A small-molecule ligand and the protein it binds are described below.
Small molecule (SMILES): CC(C)C[C@H](CP(=O)(O)[C@@H](N)c1ccccc1)C(=O)O

Binding-site contacts:
Ligand atom P08 contacts residue ASP295 of chain 1.C at 3.7 Å.
Ligand atom O09 contacts residue ZN1 of chain 1.HA at 2.6 Å.
Ligand atom O20 contacts residue GLY405 of chain 1.C at 3.2 Å (h-bond).
Ligand atom C11 contacts residue ZN1 of chain 1.GA at 3.0 Å.
Ligand atom O10 contacts residue LYS302 of chain 1.C at 2.8 Å (salt-bridge).
Ligand atom C14 contacts residue MET312 of chain 1.C at 3.7 Å (hydrophobic).
Ligand atom C07 contacts residue CO31 of chain 1.FA at 3.4 Å.
Ligand atom N12 contacts residue ASP295 of chain 1.C at 3.1 Å (salt-bridge).
Ligand atom P08 contacts residue ZN1 of chain 1.GA at 3.2 Å.
Ligand atom C17 contacts residue GLY405 of chain 1.C at 3.6 Å.
Ligand atom C06 contacts residue ASP375 of chain 1.C at 3.6 Å.
Ligand atom O10 contacts residue ASP375 of chain 1.C at 3.0 Å (salt-bridge).
Ligand atom C11 contacts residue LEU403 of chain 1.C at 3.9 Å (hydrophobic).
Ligand atom O09 contacts residue LYS290 of chain 1.C at 3.5 Å (salt-bridge).
Ligand atom O09 contacts residue LEU403 of chain 1.C at 3.7 Å.
Ligand atom P08 contacts residue ASP375 of chain 1.C at 3.7 Å.
Ligand atom N12 contacts residue ASP315 of chain 1.C at 2.9 Å (salt-bridge).
Ligand atom P08 contacts residue ZN1 of chain 1.HA at 2.9 Å.
Ligand atom C18 contacts residue ALA493 of chain 1.C at 3.8 Å (hydrophobic).
Ligand atom C16 contacts residue GLY405 of chain 1.C at 3.6 Å.
Ligand atom O09 contacts residue ZN1 of chain 1.GA at 2.5 Å.
Ligand atom C06 contacts residue CO31 of chain 1.FA at 3.9 Å.
Ligand atom C16 contacts residue MET308 of chain 1.C at 3.8 Å (hydrophobic).
Ligand atom P08 contacts residue LEU403 of chain 1.C at 3.7 Å.
Ligand atom N12 contacts residue LYS290 of chain 1.C at 3.5 Å (salt-bridge).
Ligand atom C11 contacts residue LYS290 of chain 1.C at 3.8 Å.
Ligand atom O09 contacts residue CO31 of chain 1.FA at 2.5 Å (h-bond).
Ligand atom C14 contacts residue LYS302 of chain 1.C at 3.6 Å.
Ligand atom C15 contacts residue MET312 of chain 1.C at 3.5 Å (hydrophobic).
Ligand atom O10 contacts residue ASP295 of chain 1.C at 3.1 Å (salt-bridge).
Ligand atom C07 contacts residue LEU403 of chain 1.C at 3.0 Å (hydrophobic).
Ligand atom O10 contacts residue ZN1 of chain 1.GA at 3.8 Å.
Ligand atom N12 contacts residue THR402 of chain 1.C at 3.6 Å.
Ligand atom C18 contacts residue THR402 of chain 1.C at 3.8 Å.
Ligand atom N12 contacts residue ZN1 of chain 1.GA at 2.2 Å.
Ligand atom O09 contacts residue ASP375 of chain 1.C at 3.2 Å (salt-bridge).
Ligand atom O10 contacts residue ZN1 of chain 1.HA at 2.2 Å.
Ligand atom O09 contacts residue ASP295 of chain 1.C at 3.5 Å (salt-bridge).
Ligand atom O09 contacts residue GLU377 of chain 1.C at 3.3 Å (salt-bridge).
Ligand atom C11 contacts residue THR402 of chain 1.C at 3.4 Å.

Sequence of chain 1.C:
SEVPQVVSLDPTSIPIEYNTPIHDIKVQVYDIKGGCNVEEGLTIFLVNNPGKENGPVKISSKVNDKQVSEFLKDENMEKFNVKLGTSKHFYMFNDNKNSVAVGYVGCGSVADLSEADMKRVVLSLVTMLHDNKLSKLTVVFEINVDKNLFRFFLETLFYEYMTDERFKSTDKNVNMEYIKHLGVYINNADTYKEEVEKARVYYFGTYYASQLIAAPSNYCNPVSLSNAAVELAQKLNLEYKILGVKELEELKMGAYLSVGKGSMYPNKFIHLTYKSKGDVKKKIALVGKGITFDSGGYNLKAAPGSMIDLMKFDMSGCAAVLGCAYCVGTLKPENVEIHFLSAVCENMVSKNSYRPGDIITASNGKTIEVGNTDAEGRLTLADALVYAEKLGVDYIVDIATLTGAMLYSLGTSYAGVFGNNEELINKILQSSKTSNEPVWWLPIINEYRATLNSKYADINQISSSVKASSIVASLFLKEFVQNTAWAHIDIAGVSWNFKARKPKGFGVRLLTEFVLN